Binding-site contacts:
Ligand atom C9 contacts residue ASP73 of chain 1.D at 3.7 Å.
Ligand atom C3 contacts residue TYR64 of chain 1.D at 3.4 Å (hydrophobic).
Ligand atom BR24 contacts residue TRP60 of chain 1.D at 3.7 Å.
Ligand atom O22 contacts residue LEU36 of chain 1.D at 3.4 Å.
Ligand atom BR23 contacts residue TYR47 of chain 1.D at 3.5 Å.
Ligand atom C12 contacts residue TRP88 of chain 1.D at 3.3 Å (hydrophobic).
Ligand atom C13 contacts residue TYR93 of chain 1.D at 3.4 Å (hydrophobic).
Ligand atom C29 contacts residue TYR47 of chain 1.D at 3.5 Å (hydrophobic).
Ligand atom C11 contacts residue THR75 of chain 1.D at 3.6 Å.
Ligand atom C2 contacts residue TYR64 of chain 1.D at 3.4 Å (hydrophobic).
Ligand atom O18 contacts residue TYR56 of chain 1.D at 3.5 Å.
Ligand atom C4 contacts residue TYR64 of chain 1.D at 3.6 Å (hydrophobic).
Ligand atom C5 contacts residue TYR64 of chain 1.D at 3.6 Å (hydrophobic).
Ligand atom CL31 contacts residue LEU39 of chain 1.D at 3.6 Å.
Ligand atom N16 contacts residue TRP60 of chain 1.D at 3.5 Å (h-bond).
Ligand atom C7 contacts residue ASP73 of chain 1.D at 3.4 Å.
Ligand atom C4 contacts residue LEU36 of chain 1.D at 3.5 Å (hydrophobic).
Ligand atom CL31 contacts residue GLY38 of chain 1.D at 3.5 Å.
Ligand atom C12 contacts residue THR75 of chain 1.D at 3.7 Å.
Ligand atom C12 contacts residue TYR93 of chain 1.D at 3.7 Å (hydrophobic).
Ligand atom BR24 contacts residue TYR64 of chain 1.D at 3.6 Å.
Ligand atom O18 contacts residue TRP60 of chain 1.D at 3.1 Å (h-bond).
Ligand atom C11 contacts residue TRP88 of chain 1.D at 3.5 Å (hydrophobic).
Ligand atom CL31 contacts residue ALA50 of chain 1.D at 3.4 Å.
Ligand atom O17 contacts residue SER129 of chain 1.D at 3.0 Å (h-bond).
Ligand atom O19 contacts residue TRP60 of chain 1.D at 3.1 Å (h-bond).
Ligand atom O19 contacts residue TYR56 of chain 1.D at 3.4 Å.
Ligand atom N8 contacts residue THR75 of chain 1.D at 3.7 Å.
Ligand atom BR24 contacts residue LEU36 of chain 1.D at 3.7 Å.
Ligand atom O17 contacts residue TYR56 of chain 1.D at 2.9 Å (h-bond).
Ligand atom O18 contacts residue LEU110 of chain 1.D at 3.2 Å.
Ligand atom N16 contacts residue TYR56 of chain 1.D at 3.6 Å.
Ligand atom C9 contacts residue SER129 of chain 1.D at 3.6 Å.
Ligand atom C29 contacts residue GLY126 of chain 1.D at 3.6 Å.
Ligand atom C26 contacts residue ALA127 of chain 1.D at 3.5 Å (hydrophobic).
Ligand atom C6 contacts residue TYR64 of chain 1.D at 3.6 Å (hydrophobic).
Ligand atom C28 contacts residue TYR47 of chain 1.D at 3.6 Å (hydrophobic).
Ligand atom N8 contacts residue ASP73 of chain 1.D at 2.7 Å (salt-bridge).
Ligand atom O22 contacts residue GLY38 of chain 1.D at 3.6 Å.
Ligand atom C1 contacts residue TYR64 of chain 1.D at 3.5 Å (hydrophobic).

Sequence of chain 1.D:
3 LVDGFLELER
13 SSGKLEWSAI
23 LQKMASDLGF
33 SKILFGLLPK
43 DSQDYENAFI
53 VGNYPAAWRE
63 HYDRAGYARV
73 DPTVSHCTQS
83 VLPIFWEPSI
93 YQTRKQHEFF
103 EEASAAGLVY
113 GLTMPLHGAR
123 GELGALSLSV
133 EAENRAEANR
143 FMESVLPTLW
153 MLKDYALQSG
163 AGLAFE

A small-molecule ligand and the protein it binds are described below.
Small molecule (SMILES): O=C(Oc1c(Br)cc(Br)cc1CNC(=O)c1ccccc1[N+](=O)[O-])c1ccccc1Cl